This small molecule binds to this protein.
Small molecule (SMILES): Nc1ccnc(N)n1

Sequence of chain 1.A:
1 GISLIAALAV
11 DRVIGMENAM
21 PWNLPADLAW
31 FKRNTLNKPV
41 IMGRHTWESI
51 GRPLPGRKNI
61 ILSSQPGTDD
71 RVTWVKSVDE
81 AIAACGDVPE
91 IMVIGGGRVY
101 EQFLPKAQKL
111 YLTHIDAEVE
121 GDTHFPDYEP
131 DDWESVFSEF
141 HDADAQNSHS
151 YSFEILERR

Binding-site contacts:
Ligand atom N1 contacts residue LEU28 of chain 1.A at 4.4 Å.
Ligand atom C2 contacts residue PHE31 of chain 1.A at 3.9 Å (hydrophobic).
Ligand atom C6 contacts residue ALA7 of chain 1.A at 4.4 Å (hydrophobic).
Ligand atom N7 contacts residue ASP27 of chain 1.A at 2.8 Å (salt-bridge).
Ligand atom N8 contacts residue PHE31 of chain 1.A at 3.7 Å.
Ligand atom C6 contacts residue LEU28 of chain 1.A at 4.2 Å (hydrophobic).
Ligand atom N7 contacts residue PHE31 of chain 1.A at 4.2 Å.
Ligand atom N8 contacts residue ALA6 of chain 1.A at 4.0 Å.
Ligand atom N7 contacts residue ALA7 of chain 1.A at 4.0 Å.
Ligand atom N7 contacts residue TRP30 of chain 1.A at 4.1 Å.
Ligand atom C4 contacts residue ALA7 of chain 1.A at 4.4 Å (hydrophobic).
Ligand atom N7 contacts residue THR113 of chain 1.A at 3.5 Å (h-bond).
Ligand atom N1 contacts residue ASP27 of chain 1.A at 2.8 Å (salt-bridge).
Ligand atom N3 contacts residue ALA6 of chain 1.A at 3.6 Å.
Ligand atom C2 contacts residue ILE5 of chain 1.A at 4.3 Å (hydrophobic).
Ligand atom N7 contacts residue ILE5 of chain 1.A at 4.0 Å.
Ligand atom N3 contacts residue ALA7 of chain 1.A at 3.9 Å.
Ligand atom C4 contacts residue ILE94 of chain 1.A at 4.3 Å (hydrophobic).
Ligand atom C6 contacts residue PHE31 of chain 1.A at 4.4 Å (hydrophobic).
Ligand atom C4 contacts residue TYR100 of chain 1.A at 4.4 Å (hydrophobic).
Ligand atom C5 contacts residue 8DM1 of chain 1.C at 3.7 Å.
Ligand atom C2 contacts residue ASP27 of chain 1.A at 3.6 Å.
Ligand atom C4 contacts residue ILE5 of chain 1.A at 3.8 Å (hydrophobic).
Ligand atom N8 contacts residue ILE5 of chain 1.A at 3.0 Å (h-bond).
Ligand atom N1 contacts residue PHE31 of chain 1.A at 4.2 Å.
Ligand atom C2 contacts residue ALA6 of chain 1.A at 4.0 Å (hydrophobic).
Ligand atom N7 contacts residue ALA6 of chain 1.A at 3.9 Å.
Ligand atom N8 contacts residue ILE94 of chain 1.A at 3.1 Å (h-bond).
Ligand atom N1 contacts residue ALA7 of chain 1.A at 3.8 Å.
Ligand atom N8 contacts residue TYR100 of chain 1.A at 3.4 Å (h-bond).
Ligand atom N3 contacts residue PHE31 of chain 1.A at 3.5 Å.
Ligand atom C4 contacts residue ALA6 of chain 1.A at 4.1 Å (hydrophobic).
Ligand atom C6 contacts residue 8DM1 of chain 1.C at 4.2 Å.
Ligand atom C4 contacts residue PHE31 of chain 1.A at 3.6 Å (hydrophobic).
Ligand atom C2 contacts residue ALA7 of chain 1.A at 3.9 Å (hydrophobic).
Ligand atom C6 contacts residue ASP27 of chain 1.A at 3.7 Å.
Ligand atom N3 contacts residue ILE5 of chain 1.A at 3.7 Å.
Ligand atom C5 contacts residue PHE31 of chain 1.A at 4.1 Å (hydrophobic).